Sequence of chain 1.C:
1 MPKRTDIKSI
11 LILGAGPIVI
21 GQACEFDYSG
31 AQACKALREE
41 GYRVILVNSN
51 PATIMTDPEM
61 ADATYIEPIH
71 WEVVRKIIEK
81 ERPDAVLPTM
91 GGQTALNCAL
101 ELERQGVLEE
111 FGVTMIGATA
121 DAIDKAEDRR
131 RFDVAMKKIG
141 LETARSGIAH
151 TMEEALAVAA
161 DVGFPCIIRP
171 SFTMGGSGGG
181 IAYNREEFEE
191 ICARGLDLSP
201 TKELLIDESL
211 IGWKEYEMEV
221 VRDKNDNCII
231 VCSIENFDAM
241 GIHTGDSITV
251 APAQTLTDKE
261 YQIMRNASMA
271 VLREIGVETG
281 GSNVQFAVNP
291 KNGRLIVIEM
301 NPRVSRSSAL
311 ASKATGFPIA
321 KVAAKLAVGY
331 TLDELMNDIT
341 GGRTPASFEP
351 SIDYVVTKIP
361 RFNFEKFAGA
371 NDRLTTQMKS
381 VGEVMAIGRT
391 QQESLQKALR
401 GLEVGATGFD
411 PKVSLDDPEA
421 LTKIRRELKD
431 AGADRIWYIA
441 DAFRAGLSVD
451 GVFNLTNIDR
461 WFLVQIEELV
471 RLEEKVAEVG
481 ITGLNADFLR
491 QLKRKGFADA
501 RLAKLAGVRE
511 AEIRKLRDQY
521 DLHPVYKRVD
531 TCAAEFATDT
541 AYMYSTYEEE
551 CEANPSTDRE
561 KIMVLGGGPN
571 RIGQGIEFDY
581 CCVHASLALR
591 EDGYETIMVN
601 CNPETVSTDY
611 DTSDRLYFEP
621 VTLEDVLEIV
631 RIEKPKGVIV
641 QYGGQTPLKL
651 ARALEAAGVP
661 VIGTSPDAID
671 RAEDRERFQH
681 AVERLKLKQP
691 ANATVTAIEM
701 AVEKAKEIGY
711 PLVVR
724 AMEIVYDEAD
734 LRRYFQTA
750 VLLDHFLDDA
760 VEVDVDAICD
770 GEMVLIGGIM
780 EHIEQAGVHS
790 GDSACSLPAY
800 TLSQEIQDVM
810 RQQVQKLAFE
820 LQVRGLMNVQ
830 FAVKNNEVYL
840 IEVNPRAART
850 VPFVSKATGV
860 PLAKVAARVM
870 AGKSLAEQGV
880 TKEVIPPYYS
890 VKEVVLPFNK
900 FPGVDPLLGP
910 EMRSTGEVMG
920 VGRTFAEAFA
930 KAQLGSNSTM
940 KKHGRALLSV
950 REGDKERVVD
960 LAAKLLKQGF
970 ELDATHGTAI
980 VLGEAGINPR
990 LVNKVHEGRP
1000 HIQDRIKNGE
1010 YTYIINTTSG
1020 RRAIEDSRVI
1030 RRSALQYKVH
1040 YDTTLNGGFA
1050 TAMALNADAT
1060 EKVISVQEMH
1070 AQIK

Binding-site contacts:
Ligand atom N contacts residue ASP1041 of chain 1.C at 3.4 Å (salt-bridge).
Ligand atom CD contacts residue LEU907 of chain 1.C at 3.5 Å (hydrophobic).
Ligand atom CB contacts residue LEU907 of chain 1.C at 3.8 Å (hydrophobic).
Ligand atom NE contacts residue ASP791 of chain 1.C at 3.0 Å (salt-bridge).
Ligand atom C contacts residue LEU907 of chain 1.C at 3.9 Å (hydrophobic).
Ligand atom CD contacts residue ASP791 of chain 1.C at 3.0 Å.
Ligand atom C contacts residue THR1042 of chain 1.C at 3.6 Å.
Ligand atom N contacts residue HIS1039 of chain 1.C at 4.2 Å.
Ligand atom O contacts residue ASP1041 of chain 1.C at 3.5 Å.
Ligand atom OXT contacts residue LEU907 of chain 1.C at 3.6 Å.
Ligand atom CB contacts residue GLU783 of chain 1.C at 3.9 Å.
Ligand atom N contacts residue TYR1040 of chain 1.C at 2.8 Å (h-bond).
Ligand atom CG contacts residue LEU907 of chain 1.C at 4.2 Å (hydrophobic).
Ligand atom NE contacts residue VAL893 of chain 1.C at 4.0 Å.
Ligand atom C contacts residue ASP1041 of chain 1.C at 4.2 Å.
Ligand atom NE contacts residue SER792 of chain 1.C at 4.0 Å.
Ligand atom CA contacts residue TYR1040 of chain 1.C at 3.7 Å (hydrophobic).
Ligand atom NE contacts residue GLU892 of chain 1.C at 2.4 Å (salt-bridge).
Ligand atom O contacts residue TYR1040 of chain 1.C at 3.8 Å.
Ligand atom CD contacts residue GLU783 of chain 1.C at 3.3 Å.
Ligand atom CG contacts residue VAL893 of chain 1.C at 4.5 Å (hydrophobic).
Ligand atom OXT contacts residue THR1042 of chain 1.C at 2.8 Å (h-bond).
Ligand atom CG contacts residue ASP791 of chain 1.C at 4.5 Å.
Ligand atom CG contacts residue LEU895 of chain 1.C at 4.1 Å (hydrophobic).
Ligand atom O contacts residue THR1042 of chain 1.C at 3.0 Å (h-bond).
Ligand atom CD contacts residue LEU895 of chain 1.C at 4.4 Å (hydrophobic).
Ligand atom CG contacts residue GLU892 of chain 1.C at 3.7 Å.
Ligand atom C contacts residue TYR1040 of chain 1.C at 3.7 Å (hydrophobic).
Ligand atom CG contacts residue GLU783 of chain 1.C at 4.1 Å.
Ligand atom O contacts residue LEU907 of chain 1.C at 4.0 Å.
Ligand atom OXT contacts residue TYR1040 of chain 1.C at 4.0 Å.
Ligand atom NE contacts residue ALA793 of chain 1.C at 3.6 Å (h-bond).
Ligand atom CD contacts residue GLU892 of chain 1.C at 3.4 Å.
Ligand atom O contacts residue THR1043 of chain 1.C at 4.5 Å.
Ligand atom NE contacts residue GLU783 of chain 1.C at 2.7 Å (salt-bridge).
Ligand atom CD contacts residue VAL893 of chain 1.C at 3.9 Å (hydrophobic).

A protein and the small-molecule ligand that binds it are described below.
Small molecule (SMILES): NCCC[C@H](N)C(=O)O